Binding-site contacts:
Ligand atom O5 contacts residue GLN403 of chain 1.B at 3.6 Å (h-bond).
Ligand atom C5 contacts residue ASN400 of chain 1.B at 3.7 Å.
Ligand atom O7 contacts residue ASN400 of chain 1.B at 3.9 Å.
Ligand atom O5 contacts residue ASN400 of chain 1.B at 2.4 Å (h-bond).
Ligand atom C1 contacts residue GLN403 of chain 1.B at 3.7 Å.
Ligand atom C7 contacts residue ASN400 of chain 1.B at 3.6 Å.
Ligand atom C3 contacts residue ASN400 of chain 1.B at 3.8 Å.
Ligand atom O6 contacts residue ASN400 of chain 1.B at 4.1 Å.
Ligand atom C1 contacts residue ASN400 of chain 1.B at 1.4 Å.
Ligand atom C2 contacts residue ASN400 of chain 1.B at 2.5 Å.
Ligand atom C4 contacts residue ASN400 of chain 1.B at 4.3 Å.
Ligand atom N2 contacts residue ASN400 of chain 1.B at 2.9 Å (h-bond).
Ligand atom O6 contacts residue GLN403 of chain 1.B at 4.3 Å.
Ligand atom C8 contacts residue ARG327 of chain 1.B at 4.0 Å.

Sequence of chain 1.B:
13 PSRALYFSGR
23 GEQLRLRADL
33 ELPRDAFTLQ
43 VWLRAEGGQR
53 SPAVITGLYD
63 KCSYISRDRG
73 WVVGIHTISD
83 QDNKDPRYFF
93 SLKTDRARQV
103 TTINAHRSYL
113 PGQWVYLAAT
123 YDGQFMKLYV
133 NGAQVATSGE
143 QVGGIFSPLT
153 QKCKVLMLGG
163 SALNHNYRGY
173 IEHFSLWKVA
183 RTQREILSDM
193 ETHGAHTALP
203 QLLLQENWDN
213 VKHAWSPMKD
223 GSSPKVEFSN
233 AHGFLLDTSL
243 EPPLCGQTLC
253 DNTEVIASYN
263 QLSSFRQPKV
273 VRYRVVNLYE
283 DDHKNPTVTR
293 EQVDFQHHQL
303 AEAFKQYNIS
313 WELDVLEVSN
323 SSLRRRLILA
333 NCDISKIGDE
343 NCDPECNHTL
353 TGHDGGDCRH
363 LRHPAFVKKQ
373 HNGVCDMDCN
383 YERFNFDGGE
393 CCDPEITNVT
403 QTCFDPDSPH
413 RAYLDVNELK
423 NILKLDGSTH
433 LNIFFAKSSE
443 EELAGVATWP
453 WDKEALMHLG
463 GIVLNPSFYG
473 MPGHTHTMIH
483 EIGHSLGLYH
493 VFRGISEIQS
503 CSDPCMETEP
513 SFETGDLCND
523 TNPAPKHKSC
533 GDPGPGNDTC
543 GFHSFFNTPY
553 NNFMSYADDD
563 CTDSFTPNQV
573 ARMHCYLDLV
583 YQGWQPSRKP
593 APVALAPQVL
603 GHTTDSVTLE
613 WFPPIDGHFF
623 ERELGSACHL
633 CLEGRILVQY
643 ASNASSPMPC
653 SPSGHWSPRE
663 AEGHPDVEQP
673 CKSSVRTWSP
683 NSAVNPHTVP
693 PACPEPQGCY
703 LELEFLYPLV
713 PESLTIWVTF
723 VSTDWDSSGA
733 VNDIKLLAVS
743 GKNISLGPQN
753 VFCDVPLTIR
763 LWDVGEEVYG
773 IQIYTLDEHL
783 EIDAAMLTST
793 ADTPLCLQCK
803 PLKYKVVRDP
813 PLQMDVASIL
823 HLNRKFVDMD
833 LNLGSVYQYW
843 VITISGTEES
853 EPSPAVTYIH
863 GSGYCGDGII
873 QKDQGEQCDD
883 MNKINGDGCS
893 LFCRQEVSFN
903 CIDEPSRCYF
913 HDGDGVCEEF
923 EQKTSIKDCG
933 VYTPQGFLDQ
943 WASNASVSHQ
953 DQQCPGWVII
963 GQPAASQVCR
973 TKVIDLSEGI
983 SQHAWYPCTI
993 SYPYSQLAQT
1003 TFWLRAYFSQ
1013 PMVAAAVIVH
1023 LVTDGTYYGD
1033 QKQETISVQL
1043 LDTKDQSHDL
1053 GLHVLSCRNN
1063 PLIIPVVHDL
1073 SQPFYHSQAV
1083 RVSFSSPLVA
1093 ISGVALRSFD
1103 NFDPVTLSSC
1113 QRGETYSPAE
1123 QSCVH

This small molecule binds to this protein.
Small molecule (SMILES): CC(=O)N[C@@H]1[C@@H](O)[C@H](O)[C@@H](CO)O[C@H]1O